Binding-site contacts:
Ligand atom C8 contacts residue ASN279 of chain 1.B at 4.4 Å.
Ligand atom C2 contacts residue ASN279 of chain 1.B at 2.5 Å.
Ligand atom C1 contacts residue ASN279 of chain 1.B at 1.4 Å.
Ligand atom C7 contacts residue ASN279 of chain 1.B at 3.2 Å.
Ligand atom O6 contacts residue LYS555 of chain 1.A at 3.4 Å.
Ligand atom C8 contacts residue ASN277 of chain 1.B at 3.5 Å.
Ligand atom O7 contacts residue ASN279 of chain 1.B at 3.1 Å (h-bond).
Ligand atom C4 contacts residue ASN279 of chain 1.B at 4.2 Å.
Ligand atom N2 contacts residue ASN279 of chain 1.B at 2.9 Å (h-bond).
Ligand atom O5 contacts residue LYS555 of chain 1.A at 3.7 Å.
Ligand atom C8 contacts residue GLU278 of chain 1.B at 3.6 Å.
Ligand atom O7 contacts residue ASN277 of chain 1.B at 4.0 Å.
Ligand atom C3 contacts residue ASN279 of chain 1.B at 3.8 Å.
Ligand atom C5 contacts residue LYS555 of chain 1.A at 4.5 Å.
Ligand atom C7 contacts residue GLU278 of chain 1.B at 4.4 Å.
Ligand atom C7 contacts residue ASN277 of chain 1.B at 4.0 Å.
Ligand atom C5 contacts residue ASN279 of chain 1.B at 3.7 Å.
Ligand atom N2 contacts residue GLU278 of chain 1.B at 4.3 Å.
Ligand atom C6 contacts residue LYS555 of chain 1.A at 4.1 Å.
Ligand atom O5 contacts residue ASN279 of chain 1.B at 2.4 Å (h-bond).

This protein binds this small molecule.
Small molecule (SMILES): CC(=O)N[C@H]1[C@H](O[C@H]2[C@H](O)[C@@H](NC(C)=O)CO[C@@H]2CO)O[C@H](CO)[C@@H](O[C@@H]2O[C@H](CO)[C@@H](O)[C@H](O)[C@@H]2O)[C@@H]1O

Sequence of chain 1.A:
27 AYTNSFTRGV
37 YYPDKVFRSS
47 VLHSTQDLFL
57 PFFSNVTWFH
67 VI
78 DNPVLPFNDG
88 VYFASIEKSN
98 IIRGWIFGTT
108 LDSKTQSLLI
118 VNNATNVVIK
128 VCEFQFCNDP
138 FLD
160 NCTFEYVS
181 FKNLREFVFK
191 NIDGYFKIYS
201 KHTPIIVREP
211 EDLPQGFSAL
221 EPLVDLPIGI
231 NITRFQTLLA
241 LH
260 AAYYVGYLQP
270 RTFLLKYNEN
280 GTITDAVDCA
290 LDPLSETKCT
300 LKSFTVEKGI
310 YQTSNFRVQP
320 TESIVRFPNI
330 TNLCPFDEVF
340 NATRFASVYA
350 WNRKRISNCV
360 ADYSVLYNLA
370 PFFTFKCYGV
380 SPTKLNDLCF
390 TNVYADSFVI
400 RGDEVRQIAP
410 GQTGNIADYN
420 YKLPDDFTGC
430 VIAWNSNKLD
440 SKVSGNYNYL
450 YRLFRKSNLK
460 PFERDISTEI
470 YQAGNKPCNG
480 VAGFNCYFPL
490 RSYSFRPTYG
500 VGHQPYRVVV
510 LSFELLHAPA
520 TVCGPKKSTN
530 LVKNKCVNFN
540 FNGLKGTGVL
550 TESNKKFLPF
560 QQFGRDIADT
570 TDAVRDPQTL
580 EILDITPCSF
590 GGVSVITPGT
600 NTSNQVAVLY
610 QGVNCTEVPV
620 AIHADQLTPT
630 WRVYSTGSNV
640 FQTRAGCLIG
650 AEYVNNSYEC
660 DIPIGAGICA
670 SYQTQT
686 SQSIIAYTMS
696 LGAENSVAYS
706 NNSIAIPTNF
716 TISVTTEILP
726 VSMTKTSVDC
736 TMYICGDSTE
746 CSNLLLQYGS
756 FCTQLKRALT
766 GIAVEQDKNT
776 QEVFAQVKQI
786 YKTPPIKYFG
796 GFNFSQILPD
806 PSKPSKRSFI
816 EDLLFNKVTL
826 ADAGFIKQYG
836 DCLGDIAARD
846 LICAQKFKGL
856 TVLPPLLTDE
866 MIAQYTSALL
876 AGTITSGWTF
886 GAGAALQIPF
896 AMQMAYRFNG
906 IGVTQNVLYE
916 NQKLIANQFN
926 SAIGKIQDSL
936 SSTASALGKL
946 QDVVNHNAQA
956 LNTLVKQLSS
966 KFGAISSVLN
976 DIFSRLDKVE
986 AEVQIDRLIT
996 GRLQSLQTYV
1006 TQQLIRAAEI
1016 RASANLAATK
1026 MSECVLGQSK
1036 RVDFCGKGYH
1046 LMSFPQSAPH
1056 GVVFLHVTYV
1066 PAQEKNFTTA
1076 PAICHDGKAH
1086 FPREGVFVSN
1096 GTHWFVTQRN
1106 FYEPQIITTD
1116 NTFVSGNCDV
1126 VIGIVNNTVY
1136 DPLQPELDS

Sequence of chain 1.B:
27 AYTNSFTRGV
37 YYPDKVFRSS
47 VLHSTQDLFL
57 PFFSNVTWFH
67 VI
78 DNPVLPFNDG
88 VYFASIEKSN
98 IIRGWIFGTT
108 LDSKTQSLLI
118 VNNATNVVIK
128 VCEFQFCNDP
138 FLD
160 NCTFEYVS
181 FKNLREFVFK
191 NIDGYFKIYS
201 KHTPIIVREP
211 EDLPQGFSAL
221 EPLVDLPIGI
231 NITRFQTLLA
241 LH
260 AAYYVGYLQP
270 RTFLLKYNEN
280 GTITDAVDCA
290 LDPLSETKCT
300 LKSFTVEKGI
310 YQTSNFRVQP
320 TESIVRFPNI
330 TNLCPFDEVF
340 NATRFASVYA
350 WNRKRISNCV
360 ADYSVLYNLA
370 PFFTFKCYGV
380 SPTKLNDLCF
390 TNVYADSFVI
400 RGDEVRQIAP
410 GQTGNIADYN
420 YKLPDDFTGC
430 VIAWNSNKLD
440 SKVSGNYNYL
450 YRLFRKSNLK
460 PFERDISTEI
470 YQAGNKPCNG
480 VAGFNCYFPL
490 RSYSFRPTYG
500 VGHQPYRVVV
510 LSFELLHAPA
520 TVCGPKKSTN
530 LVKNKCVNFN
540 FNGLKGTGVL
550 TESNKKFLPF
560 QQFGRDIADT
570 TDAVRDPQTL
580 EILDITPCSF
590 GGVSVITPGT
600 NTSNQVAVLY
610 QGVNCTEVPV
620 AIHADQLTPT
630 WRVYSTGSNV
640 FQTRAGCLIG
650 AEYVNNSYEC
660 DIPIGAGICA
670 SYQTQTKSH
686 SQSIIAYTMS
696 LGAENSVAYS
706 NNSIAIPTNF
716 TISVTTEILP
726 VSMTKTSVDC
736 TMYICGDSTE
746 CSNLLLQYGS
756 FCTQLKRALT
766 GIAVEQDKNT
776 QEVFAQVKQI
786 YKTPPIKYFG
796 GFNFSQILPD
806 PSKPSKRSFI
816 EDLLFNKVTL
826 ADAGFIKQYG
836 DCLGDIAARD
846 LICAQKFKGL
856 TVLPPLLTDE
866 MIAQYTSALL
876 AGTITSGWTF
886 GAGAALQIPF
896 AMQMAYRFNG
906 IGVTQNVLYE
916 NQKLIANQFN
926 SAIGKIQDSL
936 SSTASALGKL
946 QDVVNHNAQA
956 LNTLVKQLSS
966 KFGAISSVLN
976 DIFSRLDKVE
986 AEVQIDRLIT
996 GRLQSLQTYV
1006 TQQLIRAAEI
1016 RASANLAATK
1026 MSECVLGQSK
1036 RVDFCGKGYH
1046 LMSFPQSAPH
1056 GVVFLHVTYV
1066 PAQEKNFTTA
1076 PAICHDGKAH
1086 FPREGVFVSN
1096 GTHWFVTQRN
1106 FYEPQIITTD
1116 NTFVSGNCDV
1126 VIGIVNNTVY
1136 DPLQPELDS